A protein and the small-molecule ligand that binds it are described below.
Small molecule (SMILES): CC[C@H](C)[C@H](NC(=O)[C@H](CC(N)=O)NC(=O)[C@@H](NC(=O)[C@H](Cc1ccccc1)NC(=O)[C@H](Cc1ccc(O)cc1)NC(=O)[C@H](CCSC)NC=O)[C@@H](C)CC)C(=O)N[C@@H](CC(C)C)C(=O)N[C@H](C(=O)N[C@@H](CC(C)C)C(=O)O)[C@@H](C)O

Sequence of chain 1.D:
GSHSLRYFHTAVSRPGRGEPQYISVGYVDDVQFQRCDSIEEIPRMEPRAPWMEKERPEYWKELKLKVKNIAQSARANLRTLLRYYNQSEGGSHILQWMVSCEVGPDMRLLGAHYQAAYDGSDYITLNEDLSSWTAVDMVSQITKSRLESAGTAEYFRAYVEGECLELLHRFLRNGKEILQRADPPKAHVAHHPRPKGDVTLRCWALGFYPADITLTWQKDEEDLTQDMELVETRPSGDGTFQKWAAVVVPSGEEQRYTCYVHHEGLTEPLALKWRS

Binding-site contacts:
Ligand atom CG1 contacts residue TYR114 of chain 1.D at 3.1 Å (hydrophobic).
Ligand atom OXT contacts residue THR80 of chain 1.D at 3.3 Å (h-bond).
Ligand atom O1 contacts residue HIS9 of chain 1.D at 2.6 Å (h-bond).
Ligand atom O contacts residue TRP97 of chain 1.D at 3.4 Å (h-bond).
Ligand atom C contacts residue ILE70 of chain 1.D at 3.6 Å (hydrophobic).
Ligand atom CD2 contacts residue THR143 of chain 1.D at 3.1 Å.
Ligand atom CB contacts residue ASN77 of chain 1.D at 3.4 Å.
Ligand atom CN contacts residue TYR7 of chain 1.D at 3.6 Å (hydrophobic).
Ligand atom CZ contacts residue ASN77 of chain 1.D at 3.0 Å.
Ligand atom CE2 contacts residue ALA74 of chain 1.D at 3.5 Å (hydrophobic).
Ligand atom N contacts residue THR143 of chain 1.D at 2.9 Å (h-bond).
Ligand atom CG2 contacts residue TYR123 of chain 1.D at 3.3 Å (hydrophobic).
Ligand atom CA contacts residue THR143 of chain 1.D at 3.0 Å.
Ligand atom CN contacts residue TYR159 of chain 1.D at 3.2 Å (hydrophobic).
Ligand atom O1 contacts residue VAL99 of chain 1.D at 3.5 Å.
Ligand atom O contacts residue ASN77 of chain 1.D at 3.5 Å (h-bond).
Ligand atom CE2 contacts residue PHE156 of chain 1.D at 3.1 Å (hydrophobic).
Ligand atom N contacts residue ASN77 of chain 1.D at 3.1 Å (h-bond).
Ligand atom CD1 contacts residue TYR114 of chain 1.D at 3.3 Å (hydrophobic).
Ligand atom C contacts residue ASN77 of chain 1.D at 3.5 Å.
Ligand atom CD2 contacts residue TYR84 of chain 1.D at 3.0 Å (hydrophobic).
Ligand atom OG1 contacts residue TYR84 of chain 1.D at 3.1 Å (h-bond).
Ligand atom O contacts residue ARG146 of chain 1.D at 3.1 Å (salt-bridge).
Ligand atom OXT contacts residue ASN77 of chain 1.D at 2.8 Å (h-bond).
Ligand atom CD2 contacts residue VAL139 of chain 1.D at 3.3 Å (hydrophobic).
Ligand atom CD2 contacts residue TYR123 of chain 1.D at 3.6 Å (hydrophobic).
Ligand atom N contacts residue TYR159 of chain 1.D at 3.1 Å (h-bond).
Ligand atom OH contacts residue PHE156 of chain 1.D at 2.9 Å.
Ligand atom CZ contacts residue PHE156 of chain 1.D at 3.1 Å (hydrophobic).
Ligand atom CD1 contacts residue THR80 of chain 1.D at 3.5 Å.
Ligand atom ND2 contacts residue ASN77 of chain 1.D at 3.0 Å (h-bond).
Ligand atom CE1 contacts residue TYR114 of chain 1.D at 3.6 Å (hydrophobic).
Ligand atom CD1 contacts residue TYR84 of chain 1.D at 3.1 Å (hydrophobic).
Ligand atom CE2 contacts residue SER73 of chain 1.D at 3.5 Å.
Ligand atom CE2 contacts residue ASN77 of chain 1.D at 3.1 Å.
Ligand atom CG2 contacts residue ARG146 of chain 1.D at 3.0 Å.
Ligand atom CG contacts residue THR143 of chain 1.D at 3.5 Å.
Ligand atom N contacts residue ILE70 of chain 1.D at 3.6 Å.
Ligand atom CZ contacts residue LEU95 of chain 1.D at 3.5 Å (hydrophobic).
Ligand atom O contacts residue ALA76 of chain 1.D at 3.4 Å.